Binding-site contacts:
Ligand atom NBD contacts residue TYR110 of chain 14.A at 3.4 Å.
Ligand atom CAJ contacts residue VAL194 of chain 14.A at 3.6 Å (hydrophobic).
Ligand atom NAT contacts residue TYR157 of chain 14.A at 3.4 Å.
Ligand atom NBC contacts residue PHE236 of chain 14.A at 3.7 Å.
Ligand atom CAG contacts residue TYR110 of chain 14.A at 3.7 Å (hydrophobic).
Ligand atom OAV contacts residue ILE192 of chain 14.A at 3.1 Å.
Ligand atom CAI contacts residue TYR157 of chain 14.A at 3.6 Å (hydrophobic).
Ligand atom CAR contacts residue TYR203 of chain 14.A at 3.7 Å (hydrophobic).
Ligand atom CAK contacts residue TYR157 of chain 14.A at 3.6 Å (hydrophobic).
Ligand atom CAA contacts residue SER180 of chain 14.A at 3.6 Å.
Ligand atom NAT contacts residue ILE192 of chain 14.A at 3.8 Å.
Ligand atom NAU contacts residue LYS111 of chain 14.A at 3.5 Å (salt-bridge).
Ligand atom CAO contacts residue PHE236 of chain 14.A at 3.7 Å (hydrophobic).
Ligand atom OAC contacts residue THR109 of chain 14.A at 3.8 Å.
Ligand atom CAM contacts residue TYR157 of chain 14.A at 3.8 Å (hydrophobic).
Ligand atom OAC contacts residue TYR110 of chain 14.A at 3.6 Å.
Ligand atom CAH contacts residue TYR110 of chain 14.A at 3.6 Å (hydrophobic).
Ligand atom CAB contacts residue TYR203 of chain 14.A at 3.6 Å (hydrophobic).
Ligand atom CAL contacts residue LEU132 of chain 14.A at 3.9 Å (hydrophobic).
Ligand atom CAL contacts residue MET130 of chain 14.A at 3.2 Å (hydrophobic).
Ligand atom CAS contacts residue TYR203 of chain 14.A at 3.7 Å (hydrophobic).
Ligand atom CAX contacts residue TYR110 of chain 14.A at 3.6 Å (hydrophobic).
Ligand atom NBD contacts residue PHE236 of chain 14.A at 3.6 Å.
Ligand atom CAE contacts residue TYR110 of chain 14.A at 3.8 Å (hydrophobic).
Ligand atom CAL contacts residue VAL194 of chain 14.A at 3.8 Å (hydrophobic).
Ligand atom CAJ contacts residue LEU132 of chain 14.A at 3.3 Å (hydrophobic).
Ligand atom CAN contacts residue ILE108 of chain 14.A at 3.7 Å (hydrophobic).
Ligand atom CAA contacts residue PRO179 of chain 14.A at 3.3 Å (hydrophobic).
Ligand atom CAD contacts residue ILE192 of chain 14.A at 3.4 Å (hydrophobic).
Ligand atom CAX contacts residue PHE236 of chain 14.A at 3.3 Å (hydrophobic).
Ligand atom CAA contacts residue ILE181 of chain 14.A at 3.8 Å (hydrophobic).
Ligand atom CAF contacts residue LYS111 of chain 14.A at 3.6 Å.
Ligand atom CAE contacts residue SER204 of chain 14.A at 3.4 Å.
Ligand atom CBA contacts residue TYR110 of chain 14.A at 3.4 Å (hydrophobic).
Ligand atom OAC contacts residue PHE236 of chain 14.A at 3.5 Å.
Ligand atom CAY contacts residue VAL194 of chain 14.A at 3.8 Å (hydrophobic).
Ligand atom CAQ contacts residue PHE236 of chain 14.A at 3.5 Å (hydrophobic).
Ligand atom CAA contacts residue ILE155 of chain 14.A at 3.8 Å (hydrophobic).
Ligand atom CAZ contacts residue VAL194 of chain 14.A at 3.9 Å (hydrophobic).
Ligand atom CBB contacts residue MET130 of chain 14.A at 3.7 Å (hydrophobic).

Sequence of chain 14.A:
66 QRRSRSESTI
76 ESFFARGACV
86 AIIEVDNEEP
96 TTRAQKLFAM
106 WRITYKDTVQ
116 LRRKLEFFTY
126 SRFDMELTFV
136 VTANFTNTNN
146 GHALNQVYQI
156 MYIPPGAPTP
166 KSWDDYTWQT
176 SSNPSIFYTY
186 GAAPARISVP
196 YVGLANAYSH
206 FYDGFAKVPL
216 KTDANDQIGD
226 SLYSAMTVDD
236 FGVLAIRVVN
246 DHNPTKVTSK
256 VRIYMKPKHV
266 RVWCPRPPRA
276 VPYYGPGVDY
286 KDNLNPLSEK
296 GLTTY

The small molecule below binds the protein below.
Small molecule (SMILES): CCO/N=C/c1ccc(OCC[C@@H](C)CCN2CCN(c3ccncc3)C2=O)cc1

Sequence of chain 14.C:
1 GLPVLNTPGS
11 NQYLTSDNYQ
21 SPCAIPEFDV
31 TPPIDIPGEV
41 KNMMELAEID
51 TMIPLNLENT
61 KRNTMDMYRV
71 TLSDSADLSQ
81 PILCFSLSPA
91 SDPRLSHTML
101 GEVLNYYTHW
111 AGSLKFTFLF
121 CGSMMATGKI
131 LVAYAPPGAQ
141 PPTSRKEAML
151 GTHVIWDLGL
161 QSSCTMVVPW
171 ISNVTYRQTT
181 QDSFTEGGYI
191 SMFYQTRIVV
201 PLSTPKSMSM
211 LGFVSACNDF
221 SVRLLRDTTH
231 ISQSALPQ